Sequence of chain 1.A:
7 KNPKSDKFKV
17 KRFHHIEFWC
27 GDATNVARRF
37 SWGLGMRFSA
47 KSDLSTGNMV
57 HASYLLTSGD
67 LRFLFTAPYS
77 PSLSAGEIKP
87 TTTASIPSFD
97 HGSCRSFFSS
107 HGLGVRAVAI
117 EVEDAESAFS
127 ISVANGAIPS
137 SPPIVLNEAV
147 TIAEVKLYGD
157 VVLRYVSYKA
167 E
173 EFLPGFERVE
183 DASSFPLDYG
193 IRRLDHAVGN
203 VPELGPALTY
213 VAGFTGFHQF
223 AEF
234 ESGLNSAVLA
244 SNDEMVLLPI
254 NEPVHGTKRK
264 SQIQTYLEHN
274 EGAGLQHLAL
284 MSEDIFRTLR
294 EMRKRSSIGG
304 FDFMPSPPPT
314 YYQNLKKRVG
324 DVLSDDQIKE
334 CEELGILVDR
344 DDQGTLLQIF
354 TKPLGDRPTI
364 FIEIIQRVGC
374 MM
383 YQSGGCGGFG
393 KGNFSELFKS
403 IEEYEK

The protein below binds the small molecule below.
Small molecule (SMILES): CCOC(=O)c1nc2ccc(C(=O)c3c[nH]n(C)c3=O)c(C)c2c(=O)n1-c1ccccc1

Binding-site contacts:
Ligand atom C5 contacts residue PHE391 of chain 1.A at 3.3 Å (hydrophobic).
Ligand atom C7 contacts residue PHE353 of chain 1.A at 3.6 Å (hydrophobic).
Ligand atom C8 contacts residue PHE353 of chain 1.A at 3.5 Å (hydrophobic).
Ligand atom C32 contacts residue PHE391 of chain 1.A at 3.6 Å (hydrophobic).
Ligand atom C1 contacts residue CO1 of chain 1.B at 3.3 Å.
Ligand atom C9 contacts residue PHE353 of chain 1.A at 3.2 Å (hydrophobic).
Ligand atom O4 contacts residue PHE353 of chain 1.A at 3.4 Å.
Ligand atom C6 contacts residue GLY392 of chain 1.A at 3.1 Å.
Ligand atom C32 contacts residue PRO252 of chain 1.A at 3.4 Å (hydrophobic).
Ligand atom C6 contacts residue PHE353 of chain 1.A at 3.8 Å (hydrophobic).
Ligand atom O31 contacts residue HIS280 of chain 1.A at 3.4 Å (h-bond).
Ligand atom O31 contacts residue VAL200 of chain 1.A at 3.7 Å.
Ligand atom O26 contacts residue LEU399 of chain 1.A at 3.3 Å.
Ligand atom C1 contacts residue PHE391 of chain 1.A at 3.3 Å (hydrophobic).
Ligand atom O26 contacts residue PHE396 of chain 1.A at 3.7 Å.
Ligand atom C2 contacts residue CO1 of chain 1.B at 3.0 Å.
Ligand atom C17 contacts residue LEU399 of chain 1.A at 3.4 Å (hydrophobic).
Ligand atom C30 contacts residue PHE391 of chain 1.A at 3.7 Å (hydrophobic).
Ligand atom C8 contacts residue PHE396 of chain 1.A at 3.7 Å (hydrophobic).
Ligand atom C27 contacts residue CO1 of chain 1.B at 3.0 Å.
Ligand atom C21 contacts residue MET307 of chain 1.A at 3.5 Å (hydrophobic).
Ligand atom N28 contacts residue PHE391 of chain 1.A at 3.5 Å.
Ligand atom O4 contacts residue GLU366 of chain 1.A at 2.8 Å (salt-bridge).
Ligand atom O4 contacts residue HIS280 of chain 1.A at 3.2 Å (h-bond).
Ligand atom N11 contacts residue PHE396 of chain 1.A at 3.5 Å.
Ligand atom C12 contacts residue PHE396 of chain 1.A at 3.7 Å (hydrophobic).
Ligand atom C2 contacts residue PHE391 of chain 1.A at 3.4 Å (hydrophobic).
Ligand atom O31 contacts residue HIS198 of chain 1.A at 3.0 Å (h-bond).
Ligand atom C10 contacts residue PHE353 of chain 1.A at 3.7 Å (hydrophobic).
Ligand atom C5 contacts residue PHE353 of chain 1.A at 3.6 Å (hydrophobic).
Ligand atom C10 contacts residue HIS280 of chain 1.A at 3.8 Å.
Ligand atom O31 contacts residue CO1 of chain 1.B at 2.0 Å.
Ligand atom O31 contacts residue PHE391 of chain 1.A at 3.8 Å.
Ligand atom C5 contacts residue GLY392 of chain 1.A at 3.4 Å.
Ligand atom O4 contacts residue CO1 of chain 1.B at 2.1 Å.
Ligand atom O23 contacts residue LEU399 of chain 1.A at 3.5 Å.
Ligand atom C3 contacts residue PHE353 of chain 1.A at 3.3 Å (hydrophobic).
Ligand atom O4 contacts residue PHE391 of chain 1.A at 3.8 Å.
Ligand atom C7 contacts residue PHE396 of chain 1.A at 3.5 Å (hydrophobic).
Ligand atom C27 contacts residue PHE391 of chain 1.A at 3.5 Å (hydrophobic).